A small-molecule ligand and the protein it binds are described below.
Small molecule (SMILES): [H]/N=C(\N)N[C@H]1C=C(C(=O)O)O[C@@H]([C@H](OC)[C@H](O)CO)[C@@H]1NC(C)=O

Binding-site contacts:
Ligand atom O1B contacts residue TYR321 of chain 2.A at 3.6 Å.
Ligand atom C1 contacts residue ARG212 of chain 2.A at 3.8 Å.
Ligand atom N12 contacts residue ARG75 of chain 2.A at 3.2 Å (salt-bridge).
Ligand atom O9 contacts residue SER166 of chain 2.A at 3.1 Å.
Ligand atom N13 contacts residue GLU147 of chain 2.A at 3.1 Å (salt-bridge).
Ligand atom O9 contacts residue GLU196 of chain 2.A at 2.6 Å (salt-bridge).
Ligand atom C1 contacts residue ARG287 of chain 2.A at 3.4 Å.
Ligand atom C3 contacts residue ASP70 of chain 2.A at 3.3 Å.
Ligand atom C12 contacts residue TRP98 of chain 2.A at 3.2 Å (hydrophobic).
Ligand atom C4 contacts residue ASP70 of chain 2.A at 3.4 Å.
Ligand atom C9 contacts residue ASN214 of chain 2.A at 3.7 Å.
Ligand atom N12 contacts residue ASP70 of chain 2.A at 2.9 Å (salt-bridge).
Ligand atom C9 contacts residue GLU196 of chain 2.A at 3.4 Å.
Ligand atom O1A contacts residue TYR321 of chain 2.A at 3.3 Å (h-bond).
Ligand atom C11 contacts residue TRP98 of chain 2.A at 3.6 Å (hydrophobic).
Ligand atom O1A contacts residue ARG287 of chain 2.A at 2.7 Å (salt-bridge).
Ligand atom O1B contacts residue ARG37 of chain 2.A at 2.8 Å (salt-bridge).
Ligand atom C2 contacts residue TYR321 of chain 2.A at 2.9 Å (hydrophobic).
Ligand atom N4 contacts residue GLU38 of chain 2.A at 3.2 Å (salt-bridge).
Ligand atom C8 contacts residue GLU196 of chain 2.A at 3.5 Å.
Ligand atom O10 contacts residue ARG71 of chain 2.A at 2.8 Å (salt-bridge).
Ligand atom O10 contacts residue ASP70 of chain 2.A at 3.4 Å.
Ligand atom C6 contacts residue GLU197 of chain 2.A at 3.6 Å.
Ligand atom O1B contacts residue ARG287 of chain 2.A at 2.8 Å (salt-bridge).
Ligand atom C9 contacts residue SER166 of chain 2.A at 3.5 Å.
Ligand atom O6 contacts residue ARG212 of chain 2.A at 3.5 Å (salt-bridge).
Ligand atom N4 contacts residue ASP70 of chain 2.A at 2.9 Å (salt-bridge).
Ligand atom N12 contacts residue TRP98 of chain 2.A at 2.7 Å (h-bond).
Ligand atom C4 contacts residue GLU38 of chain 2.A at 3.7 Å.
Ligand atom C1 contacts residue TYR321 of chain 2.A at 3.0 Å (hydrophobic).
Ligand atom O8 contacts residue GLU196 of chain 2.A at 2.6 Å (salt-bridge).
Ligand atom O8 contacts residue ARG212 of chain 2.A at 3.5 Å.
Ligand atom N13 contacts residue TRP98 of chain 2.A at 3.0 Å (h-bond).
Ligand atom O1A contacts residue ARG212 of chain 2.A at 3.1 Å (salt-bridge).
Ligand atom C3 contacts residue GLU38 of chain 2.A at 3.5 Å.
Ligand atom C3 contacts residue TYR321 of chain 2.A at 3.1 Å (hydrophobic).
Ligand atom C12 contacts residue GLU38 of chain 2.A at 3.7 Å.
Ligand atom C8 contacts residue ARG212 of chain 2.A at 3.7 Å.
Ligand atom O6 contacts residue TYR321 of chain 2.A at 3.1 Å (h-bond).
Ligand atom O9 contacts residue ARG144 of chain 2.A at 3.5 Å (salt-bridge).

Sequence of chain 2.A:
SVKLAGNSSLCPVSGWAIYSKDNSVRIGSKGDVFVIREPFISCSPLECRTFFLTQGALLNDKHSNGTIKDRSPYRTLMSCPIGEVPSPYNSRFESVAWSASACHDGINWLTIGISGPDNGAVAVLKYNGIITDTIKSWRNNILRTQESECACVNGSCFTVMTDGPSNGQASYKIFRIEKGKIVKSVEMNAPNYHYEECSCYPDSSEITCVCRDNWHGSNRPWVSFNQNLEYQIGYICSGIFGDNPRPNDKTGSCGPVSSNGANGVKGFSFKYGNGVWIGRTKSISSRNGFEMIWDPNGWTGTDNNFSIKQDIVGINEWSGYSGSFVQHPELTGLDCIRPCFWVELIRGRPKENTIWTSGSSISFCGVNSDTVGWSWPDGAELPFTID